Binding-site contacts:
Ligand atom CG2 contacts residue PHE76 of chain 5.B at 3.8 Å (hydrophobic).

This small molecule binds to this protein.
Small molecule (SMILES): CC(C)[C@H](NC(=O)[C@H](CCCN=C(N)N)NC(=O)[C@@H](N)CCC(=O)O)C(=O)N[C@H](C=O)CCCCN

Sequence of chain 5.B:
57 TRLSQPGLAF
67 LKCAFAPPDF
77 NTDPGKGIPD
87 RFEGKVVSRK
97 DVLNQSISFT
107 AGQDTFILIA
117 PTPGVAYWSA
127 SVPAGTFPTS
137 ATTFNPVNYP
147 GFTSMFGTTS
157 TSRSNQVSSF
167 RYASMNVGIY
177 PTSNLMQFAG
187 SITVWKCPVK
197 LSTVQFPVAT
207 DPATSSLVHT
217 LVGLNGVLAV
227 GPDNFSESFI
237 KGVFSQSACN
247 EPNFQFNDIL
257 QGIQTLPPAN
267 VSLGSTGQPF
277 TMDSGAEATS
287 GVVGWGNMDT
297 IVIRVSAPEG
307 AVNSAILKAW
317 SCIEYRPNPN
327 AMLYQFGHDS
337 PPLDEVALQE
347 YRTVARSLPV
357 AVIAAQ